Sequence of chain 1.A:
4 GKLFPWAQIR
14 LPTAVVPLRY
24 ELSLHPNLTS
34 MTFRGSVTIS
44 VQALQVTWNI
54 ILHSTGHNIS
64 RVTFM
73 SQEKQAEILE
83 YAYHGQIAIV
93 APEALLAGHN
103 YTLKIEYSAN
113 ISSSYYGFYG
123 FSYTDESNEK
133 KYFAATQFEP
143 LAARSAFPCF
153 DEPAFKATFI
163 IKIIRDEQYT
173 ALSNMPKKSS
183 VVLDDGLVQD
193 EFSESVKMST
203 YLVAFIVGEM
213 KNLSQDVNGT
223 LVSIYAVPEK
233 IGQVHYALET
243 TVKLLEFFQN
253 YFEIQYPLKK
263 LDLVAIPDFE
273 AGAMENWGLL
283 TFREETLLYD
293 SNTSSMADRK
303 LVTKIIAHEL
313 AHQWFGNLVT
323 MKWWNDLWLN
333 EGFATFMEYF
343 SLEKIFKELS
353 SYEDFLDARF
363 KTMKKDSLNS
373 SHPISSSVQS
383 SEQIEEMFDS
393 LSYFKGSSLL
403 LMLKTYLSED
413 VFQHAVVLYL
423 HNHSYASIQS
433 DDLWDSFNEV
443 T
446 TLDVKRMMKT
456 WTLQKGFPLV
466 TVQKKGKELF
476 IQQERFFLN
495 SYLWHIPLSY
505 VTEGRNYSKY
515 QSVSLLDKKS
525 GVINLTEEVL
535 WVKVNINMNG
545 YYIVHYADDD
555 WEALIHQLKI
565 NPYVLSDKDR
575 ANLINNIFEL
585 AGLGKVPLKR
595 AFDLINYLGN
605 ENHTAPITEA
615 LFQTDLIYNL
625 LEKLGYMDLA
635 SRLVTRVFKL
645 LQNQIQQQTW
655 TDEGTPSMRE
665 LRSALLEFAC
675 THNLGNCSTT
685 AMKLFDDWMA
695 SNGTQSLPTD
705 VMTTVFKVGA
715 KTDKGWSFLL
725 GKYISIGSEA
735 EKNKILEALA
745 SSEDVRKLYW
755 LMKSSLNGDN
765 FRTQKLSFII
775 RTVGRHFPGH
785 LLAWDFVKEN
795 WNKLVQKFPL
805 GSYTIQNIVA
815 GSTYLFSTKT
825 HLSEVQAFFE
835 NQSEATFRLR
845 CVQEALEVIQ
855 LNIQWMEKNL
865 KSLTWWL

The small molecule below binds the protein below.
Small molecule (SMILES): CC(=O)N[C@H]1[C@H](O[C@H]2[C@H](O)[C@@H](NC(C)=O)CO[C@@H]2CO)O[C@H](CO)[C@@H](O)[C@@H]1O

Binding-site contacts:
Ligand atom C8 contacts residue ASN220 of chain 1.A at 4.4 Å.
Ligand atom C4 contacts residue ASN220 of chain 1.A at 4.3 Å.
Ligand atom O7 contacts residue ASN220 of chain 1.A at 3.2 Å.
Ligand atom O6 contacts residue GLN257 of chain 1.A at 4.4 Å.
Ligand atom O6 contacts residue GLU255 of chain 1.A at 3.8 Å.
Ligand atom O7 contacts residue VAL219 of chain 1.A at 3.7 Å.
Ligand atom N2 contacts residue ASN220 of chain 1.A at 2.8 Å (h-bond).
Ligand atom O4 contacts residue GLN257 of chain 1.A at 4.5 Å.
Ligand atom C5 contacts residue GLN257 of chain 1.A at 3.2 Å.
Ligand atom C1 contacts residue ASN220 of chain 1.A at 1.4 Å.
Ligand atom C1 contacts residue GLN257 of chain 1.A at 3.6 Å.
Ligand atom C2 contacts residue GLN257 of chain 1.A at 3.8 Å.
Ligand atom O7 contacts residue GLN257 of chain 1.A at 4.3 Å.
Ligand atom C3 contacts residue GLN257 of chain 1.A at 3.7 Å.
Ligand atom O5 contacts residue ASN220 of chain 1.A at 2.5 Å (h-bond).
Ligand atom O4 contacts residue GLU255 of chain 1.A at 3.7 Å.
Ligand atom O7 contacts residue GLN251 of chain 1.A at 3.8 Å.
Ligand atom C7 contacts residue VAL219 of chain 1.A at 4.4 Å (hydrophobic).
Ligand atom C6 contacts residue GLN257 of chain 1.A at 3.8 Å.
Ligand atom C3 contacts residue ASN220 of chain 1.A at 3.8 Å.
Ligand atom C4 contacts residue GLN257 of chain 1.A at 3.7 Å.
Ligand atom C8 contacts residue VAL219 of chain 1.A at 4.4 Å (hydrophobic).
Ligand atom O5 contacts residue GLN257 of chain 1.A at 3.5 Å (h-bond).
Ligand atom C2 contacts residue ASN220 of chain 1.A at 2.5 Å.
Ligand atom O3 contacts residue GLN257 of chain 1.A at 3.0 Å (h-bond).
Ligand atom C5 contacts residue ASN220 of chain 1.A at 3.6 Å.
Ligand atom C7 contacts residue ASN220 of chain 1.A at 3.4 Å.
Ligand atom C7 contacts residue GLN251 of chain 1.A at 4.5 Å.